Binding-site contacts:
Ligand atom C7 contacts residue ASN74 of chain 1.E at 3.5 Å.
Ligand atom O7 contacts residue ASN74 of chain 1.E at 3.7 Å.
Ligand atom C3 contacts residue ASN74 of chain 1.E at 3.8 Å.
Ligand atom C8 contacts residue ASP73 of chain 1.E at 3.5 Å.
Ligand atom O5 contacts residue ASN74 of chain 1.E at 2.4 Å (h-bond).
Ligand atom C2 contacts residue ASN74 of chain 1.E at 2.5 Å.
Ligand atom C1 contacts residue ASN74 of chain 1.E at 1.4 Å.
Ligand atom O6 contacts residue ASN74 of chain 1.E at 4.5 Å.
Ligand atom N2 contacts residue ASN74 of chain 1.E at 2.9 Å (h-bond).
Ligand atom C4 contacts residue ASN74 of chain 1.E at 4.2 Å.
Ligand atom C5 contacts residue ASN74 of chain 1.E at 3.7 Å.
Ligand atom O7 contacts residue ARG26 of chain 1.B at 4.4 Å.

The small molecule below binds the protein below.
Small molecule (SMILES): CC(=O)N[C@@H]1[C@@H](O)[C@H](O)[C@@H](CO)O[C@H]1O

Sequence of chain 1.E:
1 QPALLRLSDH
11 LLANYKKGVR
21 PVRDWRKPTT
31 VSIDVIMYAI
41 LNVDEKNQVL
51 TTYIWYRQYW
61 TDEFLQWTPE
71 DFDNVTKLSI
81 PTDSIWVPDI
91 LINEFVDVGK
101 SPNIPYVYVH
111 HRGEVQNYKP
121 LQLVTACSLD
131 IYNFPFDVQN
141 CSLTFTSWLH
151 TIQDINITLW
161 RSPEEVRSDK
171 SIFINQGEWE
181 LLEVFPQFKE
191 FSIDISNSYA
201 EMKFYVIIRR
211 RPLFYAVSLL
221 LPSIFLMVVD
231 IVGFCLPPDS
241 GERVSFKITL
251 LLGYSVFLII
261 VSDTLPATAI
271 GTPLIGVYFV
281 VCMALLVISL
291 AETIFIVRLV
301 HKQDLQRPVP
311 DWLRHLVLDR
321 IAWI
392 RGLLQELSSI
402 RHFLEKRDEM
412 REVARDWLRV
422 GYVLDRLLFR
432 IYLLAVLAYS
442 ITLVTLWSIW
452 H

Sequence of chain 1.B:
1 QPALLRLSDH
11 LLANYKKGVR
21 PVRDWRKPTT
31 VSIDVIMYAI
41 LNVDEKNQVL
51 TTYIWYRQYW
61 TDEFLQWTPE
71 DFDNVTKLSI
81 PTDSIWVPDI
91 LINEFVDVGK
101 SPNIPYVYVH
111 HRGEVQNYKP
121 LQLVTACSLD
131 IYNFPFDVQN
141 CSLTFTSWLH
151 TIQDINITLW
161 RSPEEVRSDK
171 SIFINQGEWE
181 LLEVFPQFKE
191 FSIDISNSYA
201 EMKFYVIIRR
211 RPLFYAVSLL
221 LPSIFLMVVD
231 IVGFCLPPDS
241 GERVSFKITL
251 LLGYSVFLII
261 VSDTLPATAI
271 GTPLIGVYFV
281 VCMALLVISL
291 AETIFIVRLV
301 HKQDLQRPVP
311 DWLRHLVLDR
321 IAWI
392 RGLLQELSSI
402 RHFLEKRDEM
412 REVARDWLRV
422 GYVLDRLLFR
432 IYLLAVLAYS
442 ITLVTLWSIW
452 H